Binding-site contacts:
Ligand atom C3 contacts residue ASN69 of chain 1.A at 3.8 Å.
Ligand atom C8 contacts residue THR71 of chain 1.A at 4.2 Å.
Ligand atom C2 contacts residue ASN69 of chain 1.A at 2.6 Å.
Ligand atom O5 contacts residue ASN69 of chain 1.A at 2.5 Å (h-bond).
Ligand atom O7 contacts residue ASN69 of chain 1.A at 3.7 Å.
Ligand atom C7 contacts residue ARG91 of chain 1.A at 3.4 Å.
Ligand atom C7 contacts residue ASN69 of chain 1.A at 4.0 Å.
Ligand atom C4 contacts residue ASN69 of chain 1.A at 3.9 Å.
Ligand atom C8 contacts residue ARG91 of chain 1.A at 4.2 Å.
Ligand atom C7 contacts residue THR71 of chain 1.A at 4.4 Å.
Ligand atom O7 contacts residue THR71 of chain 1.A at 3.7 Å.
Ligand atom N2 contacts residue ASN69 of chain 1.A at 3.4 Å (h-bond).
Ligand atom C6 contacts residue ASN69 of chain 1.A at 3.2 Å.
Ligand atom O7 contacts residue ARG91 of chain 1.A at 2.3 Å (salt-bridge).
Ligand atom C1 contacts residue ASN69 of chain 1.A at 1.4 Å.
Ligand atom C5 contacts residue ASN69 of chain 1.A at 3.3 Å.
Ligand atom O6 contacts residue ASN69 of chain 1.A at 3.8 Å.
Ligand atom C1 contacts residue ASP49 of chain 1.A at 3.2 Å.
Ligand atom O5 contacts residue ASP49 of chain 1.A at 3.7 Å.

A small-molecule ligand and the protein it binds are described below.
Small molecule (SMILES): CC(=O)N[C@@H]1[C@@H](O)[C@H](O)[C@@H](CO)O[C@H]1O

Sequence of chain 1.A:
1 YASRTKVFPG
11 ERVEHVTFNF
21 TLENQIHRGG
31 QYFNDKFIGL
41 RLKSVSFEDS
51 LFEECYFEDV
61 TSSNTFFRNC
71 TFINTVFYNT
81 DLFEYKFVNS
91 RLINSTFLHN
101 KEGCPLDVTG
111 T